Sequence of chain 1.B:
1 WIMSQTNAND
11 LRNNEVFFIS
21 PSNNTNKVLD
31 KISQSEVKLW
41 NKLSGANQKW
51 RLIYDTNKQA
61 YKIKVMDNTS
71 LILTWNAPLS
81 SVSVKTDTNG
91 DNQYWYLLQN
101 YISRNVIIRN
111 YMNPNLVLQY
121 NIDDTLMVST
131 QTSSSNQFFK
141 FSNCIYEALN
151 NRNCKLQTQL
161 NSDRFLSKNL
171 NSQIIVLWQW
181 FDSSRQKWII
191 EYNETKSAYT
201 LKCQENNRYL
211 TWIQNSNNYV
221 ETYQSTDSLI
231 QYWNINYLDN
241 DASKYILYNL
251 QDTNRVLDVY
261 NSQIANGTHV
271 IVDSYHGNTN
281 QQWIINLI

Sequence of chain 1.A:
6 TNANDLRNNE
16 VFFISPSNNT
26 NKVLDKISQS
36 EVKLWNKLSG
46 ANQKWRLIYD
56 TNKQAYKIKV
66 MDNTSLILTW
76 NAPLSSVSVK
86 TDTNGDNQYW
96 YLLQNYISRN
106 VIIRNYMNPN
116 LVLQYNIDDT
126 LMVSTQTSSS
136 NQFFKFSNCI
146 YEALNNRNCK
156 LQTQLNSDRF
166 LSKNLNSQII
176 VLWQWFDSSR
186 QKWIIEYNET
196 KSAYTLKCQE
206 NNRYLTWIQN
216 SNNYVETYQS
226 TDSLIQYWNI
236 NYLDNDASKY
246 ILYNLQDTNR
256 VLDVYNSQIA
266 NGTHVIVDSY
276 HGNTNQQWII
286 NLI

This small molecule binds to this protein.
Small molecule (SMILES): CC(=O)N[C@H]1[C@H]([C@H](O)[C@H](O)CO)O[C@](O)(C(=O)O)C[C@@H]1O

Binding-site contacts:
Ligand atom O9 contacts residue ASN234 of chain 1.A at 3.5 Å.
Ligand atom C9 contacts residue ASN234 of chain 1.A at 3.3 Å.
Ligand atom N5 contacts residue THR253 of chain 1.A at 3.8 Å.
Ligand atom C8 contacts residue THR253 of chain 1.A at 4.3 Å.
Ligand atom O1B contacts residue ASN13 of chain 1.A at 4.0 Å.
Ligand atom O9 contacts residue ASN236 of chain 1.A at 4.3 Å.
Ligand atom C6 contacts residue THR253 of chain 1.A at 4.2 Å.
Ligand atom C11 contacts residue THR253 of chain 1.A at 4.0 Å.
Ligand atom C8 contacts residue ASN234 of chain 1.A at 3.5 Å.
Ligand atom O8 contacts residue TYR248 of chain 1.A at 3.5 Å.
Ligand atom C10 contacts residue THR253 of chain 1.A at 4.2 Å.
Ligand atom O1A contacts residue TRP1 of chain 1.B at 3.9 Å.
Ligand atom O9 contacts residue ARG12 of chain 1.A at 3.5 Å (salt-bridge).
Ligand atom C9 contacts residue TYR248 of chain 1.A at 3.8 Å (hydrophobic).
Ligand atom O9 contacts residue GLU15 of chain 1.A at 3.5 Å (salt-bridge).
Ligand atom O8 contacts residue THR253 of chain 1.A at 3.2 Å.
Ligand atom O7 contacts residue ASN14 of chain 1.A at 3.5 Å (h-bond).
Ligand atom C8 contacts residue TYR248 of chain 1.A at 4.4 Å (hydrophobic).
Ligand atom O2 contacts residue THR253 of chain 1.A at 3.6 Å.
Ligand atom O8 contacts residue ASN234 of chain 1.A at 2.9 Å (h-bond).
Ligand atom C10 contacts residue TYR248 of chain 1.A at 3.7 Å (hydrophobic).
Ligand atom O10 contacts residue ASN14 of chain 1.A at 3.5 Å (h-bond).
Ligand atom C1 contacts residue TRP1 of chain 1.B at 4.4 Å (hydrophobic).
Ligand atom O10 contacts residue TYR248 of chain 1.A at 3.6 Å.
Ligand atom C11 contacts residue TYR248 of chain 1.A at 3.0 Å (hydrophobic).